Sequence of chain 1.I:
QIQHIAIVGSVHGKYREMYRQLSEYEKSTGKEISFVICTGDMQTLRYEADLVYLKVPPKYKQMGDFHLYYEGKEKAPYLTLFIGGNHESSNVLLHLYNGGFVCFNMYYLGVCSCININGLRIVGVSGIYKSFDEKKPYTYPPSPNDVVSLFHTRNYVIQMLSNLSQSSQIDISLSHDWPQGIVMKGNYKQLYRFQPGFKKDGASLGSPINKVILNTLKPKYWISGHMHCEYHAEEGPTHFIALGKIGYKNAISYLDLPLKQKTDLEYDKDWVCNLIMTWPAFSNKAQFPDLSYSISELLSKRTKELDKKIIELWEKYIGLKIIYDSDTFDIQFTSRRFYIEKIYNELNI

A small-molecule ligand and the protein it binds are described below.
Small molecule (SMILES): Nc1ccn([C@@H]2O[C@H](CO[P](=O)(O)O[C@H]3[C@@H](OP(=O)(O)O)[C@H](n4cnc5c(N)ncnc54)O[C@@H]3CO[P](=O)(O)O[C@H]3[C@@H](O)[C@H](n4cnc5c(N)ncnc54)O[C@@H]3CO)[C@@H](OP(=O)(O)O)[C@H]2O)c(=O)n1

Binding-site contacts:
Ligand atom N1 contacts residue TYR66 of chain 1.I at 3.3 Å.
Ligand atom C1' contacts residue HIS93 of chain 1.I at 3.5 Å.
Ligand atom C2 contacts residue TYR66 of chain 1.I at 3.4 Å (hydrophobic).
Ligand atom C6 contacts residue TYR66 of chain 1.I at 3.4 Å (hydrophobic).
Ligand atom N3 contacts residue TYR66 of chain 1.I at 3.5 Å.
Ligand atom C2 contacts residue HIS232 of chain 1.I at 3.5 Å.
Ligand atom O5P contacts residue HIS234 of chain 1.I at 3.5 Å (h-bond).
Ligand atom C5 contacts residue HIS18 of chain 1.I at 3.6 Å.
Ligand atom N1 contacts residue HIS18 of chain 1.I at 3.5 Å.
Ligand atom O2P contacts residue HIS232 of chain 1.I at 3.3 Å.
Ligand atom OP2 contacts residue PHE157 of chain 1.I at 3.1 Å.
Ligand atom N6 contacts residue TYR66 of chain 1.I at 3.5 Å.
Ligand atom O2P contacts residue HIS93 of chain 1.I at 3.3 Å.
Ligand atom OP1 contacts residue PHE157 of chain 1.I at 3.5 Å.
Ligand atom C2' contacts residue HIS93 of chain 1.I at 3.5 Å.
Ligand atom P1 contacts residue MN1 of chain 1.W at 3.4 Å.
Ligand atom OP1 contacts residue HIS158 of chain 1.I at 2.6 Å (h-bond).
Ligand atom O2' contacts residue HIS93 of chain 1.I at 2.5 Å (h-bond).
Ligand atom O2P contacts residue ASN92 of chain 1.I at 2.8 Å (h-bond).
Ligand atom N6 contacts residue HIS18 of chain 1.I at 3.3 Å.
Ligand atom C6 contacts residue HIS18 of chain 1.I at 3.3 Å.
Ligand atom O3' contacts residue HIS93 of chain 1.I at 3.4 Å (h-bond).
Ligand atom OP1 contacts residue LYS136 of chain 1.I at 3.5 Å.
Ligand atom OP2 contacts residue LYS61 of chain 1.I at 3.3 Å (salt-bridge).
Ligand atom O3P contacts residue HIS234 of chain 1.I at 2.5 Å (h-bond).
Ligand atom N6 contacts residue ASP207 of chain 1.I at 3.1 Å (salt-bridge).
Ligand atom N1 contacts residue GLN49 of chain 1.I at 3.4 Å (h-bond).
Ligand atom P1 contacts residue HIS93 of chain 1.I at 3.5 Å.
Ligand atom O2P contacts residue ASP47 of chain 1.I at 3.2 Å (salt-bridge).
Ligand atom C4' contacts residue ASN92 of chain 1.I at 3.5 Å.
Ligand atom C5' contacts residue ASN92 of chain 1.I at 3.3 Å.
Ligand atom C2 contacts residue GLN49 of chain 1.I at 3.4 Å.
Ligand atom O3' contacts residue ILE134 of chain 1.I at 3.2 Å.
Ligand atom O3P contacts residue HIS18 of chain 1.I at 3.1 Å (h-bond).
Ligand atom N7 contacts residue LYS251 of chain 1.I at 3.0 Å (salt-bridge).
Ligand atom C5 contacts residue TYR66 of chain 1.I at 3.5 Å (hydrophobic).
Ligand atom N7 contacts residue TYR66 of chain 1.I at 3.5 Å (h-bond).
Ligand atom C4 contacts residue TYR66 of chain 1.I at 3.5 Å (hydrophobic).
Ligand atom O2P contacts residue MN1 of chain 1.W at 2.1 Å.
Ligand atom O2' contacts residue LYS136 of chain 1.I at 3.5 Å (salt-bridge).